Binding-site contacts:
Ligand atom CAF contacts residue TYR384 of chain 1.A at 3.6 Å (hydrophobic).
Ligand atom CAK contacts residue MET213 of chain 1.A at 3.6 Å (hydrophobic).
Ligand atom OAN contacts residue ILE217 of chain 1.A at 3.3 Å.
Ligand atom CAH contacts residue TRP162 of chain 1.A at 4.5 Å (hydrophobic).
Ligand atom CAJ contacts residue TYR384 of chain 1.A at 4.3 Å (hydrophobic).
Ligand atom CAL contacts residue TYR384 of chain 1.A at 3.5 Å (hydrophobic).
Ligand atom CAG contacts residue TYR387 of chain 1.A at 3.6 Å (hydrophobic).
Ligand atom CAI contacts residue TRP162 of chain 1.A at 3.4 Å (hydrophobic).
Ligand atom CAD contacts residue TYR384 of chain 1.A at 4.3 Å (hydrophobic).
Ligand atom CAB contacts residue TRP159 of chain 1.A at 4.5 Å (hydrophobic).
Ligand atom NAM contacts residue ILE217 of chain 1.A at 3.8 Å.
Ligand atom CAB contacts residue ILE217 of chain 1.A at 3.9 Å (hydrophobic).
Ligand atom CAK contacts residue PHE96 of chain 1.A at 4.4 Å (hydrophobic).
Ligand atom CAA contacts residue TRP159 of chain 1.A at 4.4 Å (hydrophobic).
Ligand atom CAK contacts residue ILE217 of chain 1.A at 3.9 Å (hydrophobic).
Ligand atom CAG contacts residue ILE217 of chain 1.A at 4.4 Å (hydrophobic).
Ligand atom OAN contacts residue TRP162 of chain 1.A at 3.7 Å.
Ligand atom CAA contacts residue ILE217 of chain 1.A at 4.2 Å (hydrophobic).
Ligand atom CAC contacts residue TRP162 of chain 1.A at 4.3 Å (hydrophobic).
Ligand atom CAE contacts residue TYR384 of chain 1.A at 3.8 Å (hydrophobic).
Ligand atom CAF contacts residue GLY158 of chain 1.A at 3.9 Å.
Ligand atom CAI contacts residue MET213 of chain 1.A at 3.7 Å (hydrophobic).
Ligand atom CAF contacts residue LEU383 of chain 1.A at 4.4 Å (hydrophobic).
Ligand atom CAG contacts residue SER155 of chain 1.A at 3.7 Å.
Ligand atom CAH contacts residue ILE217 of chain 1.A at 3.5 Å (hydrophobic).
Ligand atom CAE contacts residue TYR387 of chain 1.A at 4.1 Å (hydrophobic).
Ligand atom CAE contacts residue GLY158 of chain 1.A at 4.1 Å.
Ligand atom CAI contacts residue VAL92 of chain 1.A at 3.8 Å (hydrophobic).
Ligand atom CAK contacts residue VAL92 of chain 1.A at 4.2 Å (hydrophobic).
Ligand atom CAC contacts residue TYR384 of chain 1.A at 4.0 Å (hydrophobic).
Ligand atom OAN contacts residue TRP159 of chain 1.A at 3.8 Å.
Ligand atom CAC contacts residue GLY158 of chain 1.A at 4.0 Å.
Ligand atom OAN contacts residue GLY158 of chain 1.A at 3.9 Å.
Ligand atom CAJ contacts residue TYR95 of chain 1.A at 4.0 Å (hydrophobic).
Ligand atom CAD contacts residue TYR387 of chain 1.A at 4.2 Å (hydrophobic).
Ligand atom CAA contacts residue GLY158 of chain 1.A at 4.2 Å.

Sequence of chain 1.A:
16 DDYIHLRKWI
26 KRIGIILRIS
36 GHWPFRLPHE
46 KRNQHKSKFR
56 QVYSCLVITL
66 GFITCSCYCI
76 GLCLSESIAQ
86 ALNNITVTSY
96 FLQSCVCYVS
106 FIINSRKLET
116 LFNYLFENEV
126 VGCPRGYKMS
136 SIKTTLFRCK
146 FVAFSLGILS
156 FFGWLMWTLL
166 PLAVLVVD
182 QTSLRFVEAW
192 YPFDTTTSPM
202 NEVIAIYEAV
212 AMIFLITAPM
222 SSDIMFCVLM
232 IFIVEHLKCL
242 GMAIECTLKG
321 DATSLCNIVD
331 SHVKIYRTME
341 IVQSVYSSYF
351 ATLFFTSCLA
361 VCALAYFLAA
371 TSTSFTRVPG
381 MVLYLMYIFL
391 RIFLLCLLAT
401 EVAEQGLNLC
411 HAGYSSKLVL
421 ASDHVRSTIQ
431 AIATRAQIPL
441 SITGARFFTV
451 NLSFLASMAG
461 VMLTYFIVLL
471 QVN

The protein below binds the small molecule below.
Small molecule (SMILES): CCN(CC)C(=O)c1cccc(C)c1